Binding-site contacts:
Ligand atom C4 contacts residue ASN167 of chain 1.A at 3.4 Å.
Ligand atom N5 contacts residue PHE90 of chain 1.A at 3.5 Å.
Ligand atom C contacts residue TYR92 of chain 1.A at 3.6 Å (hydrophobic).
Ligand atom C5 contacts residue LEU399 of chain 1.A at 3.5 Å (hydrophobic).
Ligand atom C17 contacts residue ASN376 of chain 1.A at 3.5 Å.
Ligand atom C18 contacts residue TYR217 of chain 1.A at 3.5 Å (hydrophobic).
Ligand atom C17 contacts residue TYR345 of chain 1.A at 3.2 Å (hydrophobic).
Ligand atom C7 contacts residue PHE90 of chain 1.A at 3.3 Å (hydrophobic).
Ligand atom C contacts residue TYR345 of chain 1.A at 3.6 Å (hydrophobic).
Ligand atom C1 contacts residue TYR217 of chain 1.A at 3.9 Å (hydrophobic).
Ligand atom C4 contacts residue LEU421 of chain 1.A at 3.1 Å (hydrophobic).
Ligand atom C3 contacts residue TYR80 of chain 1.A at 3.6 Å (hydrophobic).
Ligand atom C contacts residue ILE328 of chain 1.A at 3.9 Å (hydrophobic).
Ligand atom N contacts residue PHE90 of chain 1.A at 3.6 Å.
Ligand atom C14 contacts residue GLY205 of chain 1.A at 3.7 Å.
Ligand atom C15 contacts residue TYR217 of chain 1.A at 3.6 Å (hydrophobic).
Ligand atom C8 contacts residue TYR217 of chain 1.A at 3.4 Å (hydrophobic).
Ligand atom C17 contacts residue TYR217 of chain 1.A at 3.9 Å (hydrophobic).
Ligand atom C14 contacts residue VAL81 of chain 1.A at 3.7 Å (hydrophobic).
Ligand atom N4 contacts residue GLY205 of chain 1.A at 3.3 Å (h-bond).
Ligand atom C16 contacts residue ASN376 of chain 1.A at 3.7 Å.
Ligand atom C16 contacts residue TYR217 of chain 1.A at 3.8 Å (hydrophobic).
Ligand atom C11 contacts residue GLY205 of chain 1.A at 3.8 Å.
Ligand atom C7 contacts residue TYR345 of chain 1.A at 3.9 Å (hydrophobic).
Ligand atom S contacts residue TYR217 of chain 1.A at 3.7 Å.
Ligand atom C7 contacts residue TYR217 of chain 1.A at 3.2 Å (hydrophobic).
Ligand atom C16 contacts residue DMS1 of chain 1.C at 3.8 Å.
Ligand atom N5 contacts residue TYR345 of chain 1.A at 2.8 Å (h-bond).
Ligand atom C10 contacts residue GLY397 of chain 1.A at 3.7 Å.
Ligand atom N5 contacts residue TYR217 of chain 1.A at 3.7 Å.
Ligand atom C4 contacts residue THR203 of chain 1.A at 3.8 Å.
Ligand atom C18 contacts residue TYR345 of chain 1.A at 3.3 Å (hydrophobic).
Ligand atom N2 contacts residue TYR217 of chain 1.A at 3.3 Å (h-bond).
Ligand atom C6 contacts residue LEU399 of chain 1.A at 3.8 Å (hydrophobic).
Ligand atom N2 contacts residue PHE90 of chain 1.A at 3.7 Å.
Ligand atom C13 contacts residue VAL81 of chain 1.A at 3.7 Å (hydrophobic).
Ligand atom C2 contacts residue TYR92 of chain 1.A at 3.4 Å (hydrophobic).
Ligand atom C6 contacts residue TYR217 of chain 1.A at 3.1 Å (hydrophobic).
Ligand atom N contacts residue TYR217 of chain 1.A at 3.5 Å (h-bond).
Ligand atom N3 contacts residue TYR217 of chain 1.A at 3.5 Å.

This protein binds this small molecule.
Small molecule (SMILES): CN1CCC(N(C)c2nc(N3C=CC[C@H]3CC#N)c3sccc3n2)CC1

Sequence of chain 1.A:
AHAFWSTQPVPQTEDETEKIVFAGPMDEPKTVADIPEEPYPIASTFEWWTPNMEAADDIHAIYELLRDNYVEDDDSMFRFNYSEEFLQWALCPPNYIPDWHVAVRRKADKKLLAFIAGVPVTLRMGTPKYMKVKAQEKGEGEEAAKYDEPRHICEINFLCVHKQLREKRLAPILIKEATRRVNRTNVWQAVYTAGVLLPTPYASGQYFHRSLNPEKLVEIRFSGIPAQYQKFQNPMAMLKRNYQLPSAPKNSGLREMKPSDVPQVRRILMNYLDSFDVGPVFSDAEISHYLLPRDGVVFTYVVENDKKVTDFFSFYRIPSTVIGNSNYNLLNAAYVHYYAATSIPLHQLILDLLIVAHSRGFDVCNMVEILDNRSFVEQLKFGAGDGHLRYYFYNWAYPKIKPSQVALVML